The small molecule below binds the protein below.
Small molecule (SMILES): CC(=O)N[C@@H]1[C@@H](O)[C@H](O)[C@@H](CO)O[C@H]1O

Binding-site contacts:
Ligand atom O7 contacts residue PHE131 of chain 1.A at 4.1 Å.
Ligand atom O7 contacts residue ASN163 of chain 1.A at 3.9 Å.
Ligand atom C7 contacts residue ASN163 of chain 1.A at 3.7 Å.
Ligand atom O7 contacts residue GLU130 of chain 1.A at 3.4 Å.
Ligand atom C4 contacts residue GLU130 of chain 1.A at 4.3 Å.
Ligand atom N2 contacts residue ASN163 of chain 1.A at 3.0 Å (h-bond).
Ligand atom C7 contacts residue GLU130 of chain 1.A at 4.3 Å.
Ligand atom O5 contacts residue GLU130 of chain 1.A at 3.0 Å.
Ligand atom C5 contacts residue GLU130 of chain 1.A at 3.9 Å.
Ligand atom C3 contacts residue ASN163 of chain 1.A at 3.8 Å.
Ligand atom O5 contacts residue ASN163 of chain 1.A at 2.3 Å (h-bond).
Ligand atom C6 contacts residue GLU130 of chain 1.A at 3.4 Å.
Ligand atom C2 contacts residue GLU130 of chain 1.A at 3.8 Å.
Ligand atom O6 contacts residue THR165 of chain 1.A at 3.3 Å.
Ligand atom C1 contacts residue ASN163 of chain 1.A at 1.4 Å.
Ligand atom C4 contacts residue ASN163 of chain 1.A at 4.2 Å.
Ligand atom O6 contacts residue ASN163 of chain 1.A at 4.3 Å.
Ligand atom C8 contacts residue PHE131 of chain 1.A at 3.6 Å (hydrophobic).
Ligand atom C1 contacts residue GLU130 of chain 1.A at 3.6 Å.
Ligand atom C5 contacts residue ASN163 of chain 1.A at 3.7 Å.
Ligand atom O6 contacts residue GLN113 of chain 1.A at 3.3 Å (h-bond).
Ligand atom C2 contacts residue ASN163 of chain 1.A at 2.5 Å.
Ligand atom C6 contacts residue GLN113 of chain 1.A at 3.5 Å.
Ligand atom C7 contacts residue PHE131 of chain 1.A at 4.2 Å (hydrophobic).
Ligand atom N2 contacts residue GLU130 of chain 1.A at 4.5 Å.
Ligand atom O6 contacts residue GLU130 of chain 1.A at 2.7 Å (salt-bridge).

Sequence of chain 1.A:
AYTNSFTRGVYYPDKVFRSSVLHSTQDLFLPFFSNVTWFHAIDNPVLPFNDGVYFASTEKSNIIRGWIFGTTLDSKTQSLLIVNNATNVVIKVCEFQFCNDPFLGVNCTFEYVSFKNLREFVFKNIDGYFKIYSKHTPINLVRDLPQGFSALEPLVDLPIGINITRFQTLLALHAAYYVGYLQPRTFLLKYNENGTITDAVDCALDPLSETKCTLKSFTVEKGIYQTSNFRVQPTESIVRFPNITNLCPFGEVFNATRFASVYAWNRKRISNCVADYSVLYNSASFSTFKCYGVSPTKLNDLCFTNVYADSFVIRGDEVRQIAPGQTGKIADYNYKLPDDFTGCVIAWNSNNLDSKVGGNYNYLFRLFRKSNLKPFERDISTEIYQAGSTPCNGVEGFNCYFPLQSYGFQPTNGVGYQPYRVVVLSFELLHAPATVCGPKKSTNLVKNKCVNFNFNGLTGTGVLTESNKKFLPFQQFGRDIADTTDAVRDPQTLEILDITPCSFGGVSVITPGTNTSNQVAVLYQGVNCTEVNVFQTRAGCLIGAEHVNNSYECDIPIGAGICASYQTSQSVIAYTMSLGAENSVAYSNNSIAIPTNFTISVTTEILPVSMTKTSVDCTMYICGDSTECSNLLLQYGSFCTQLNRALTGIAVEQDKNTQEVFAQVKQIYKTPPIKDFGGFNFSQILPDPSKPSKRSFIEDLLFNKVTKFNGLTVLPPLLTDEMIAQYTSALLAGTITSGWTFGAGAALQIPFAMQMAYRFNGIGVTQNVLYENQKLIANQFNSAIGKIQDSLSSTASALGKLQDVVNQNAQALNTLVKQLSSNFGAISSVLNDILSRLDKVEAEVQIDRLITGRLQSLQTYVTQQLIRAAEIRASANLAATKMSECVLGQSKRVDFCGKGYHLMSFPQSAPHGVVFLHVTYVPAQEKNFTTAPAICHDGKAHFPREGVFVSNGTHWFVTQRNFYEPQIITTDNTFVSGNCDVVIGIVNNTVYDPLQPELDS